Sequence of chain 1.B:
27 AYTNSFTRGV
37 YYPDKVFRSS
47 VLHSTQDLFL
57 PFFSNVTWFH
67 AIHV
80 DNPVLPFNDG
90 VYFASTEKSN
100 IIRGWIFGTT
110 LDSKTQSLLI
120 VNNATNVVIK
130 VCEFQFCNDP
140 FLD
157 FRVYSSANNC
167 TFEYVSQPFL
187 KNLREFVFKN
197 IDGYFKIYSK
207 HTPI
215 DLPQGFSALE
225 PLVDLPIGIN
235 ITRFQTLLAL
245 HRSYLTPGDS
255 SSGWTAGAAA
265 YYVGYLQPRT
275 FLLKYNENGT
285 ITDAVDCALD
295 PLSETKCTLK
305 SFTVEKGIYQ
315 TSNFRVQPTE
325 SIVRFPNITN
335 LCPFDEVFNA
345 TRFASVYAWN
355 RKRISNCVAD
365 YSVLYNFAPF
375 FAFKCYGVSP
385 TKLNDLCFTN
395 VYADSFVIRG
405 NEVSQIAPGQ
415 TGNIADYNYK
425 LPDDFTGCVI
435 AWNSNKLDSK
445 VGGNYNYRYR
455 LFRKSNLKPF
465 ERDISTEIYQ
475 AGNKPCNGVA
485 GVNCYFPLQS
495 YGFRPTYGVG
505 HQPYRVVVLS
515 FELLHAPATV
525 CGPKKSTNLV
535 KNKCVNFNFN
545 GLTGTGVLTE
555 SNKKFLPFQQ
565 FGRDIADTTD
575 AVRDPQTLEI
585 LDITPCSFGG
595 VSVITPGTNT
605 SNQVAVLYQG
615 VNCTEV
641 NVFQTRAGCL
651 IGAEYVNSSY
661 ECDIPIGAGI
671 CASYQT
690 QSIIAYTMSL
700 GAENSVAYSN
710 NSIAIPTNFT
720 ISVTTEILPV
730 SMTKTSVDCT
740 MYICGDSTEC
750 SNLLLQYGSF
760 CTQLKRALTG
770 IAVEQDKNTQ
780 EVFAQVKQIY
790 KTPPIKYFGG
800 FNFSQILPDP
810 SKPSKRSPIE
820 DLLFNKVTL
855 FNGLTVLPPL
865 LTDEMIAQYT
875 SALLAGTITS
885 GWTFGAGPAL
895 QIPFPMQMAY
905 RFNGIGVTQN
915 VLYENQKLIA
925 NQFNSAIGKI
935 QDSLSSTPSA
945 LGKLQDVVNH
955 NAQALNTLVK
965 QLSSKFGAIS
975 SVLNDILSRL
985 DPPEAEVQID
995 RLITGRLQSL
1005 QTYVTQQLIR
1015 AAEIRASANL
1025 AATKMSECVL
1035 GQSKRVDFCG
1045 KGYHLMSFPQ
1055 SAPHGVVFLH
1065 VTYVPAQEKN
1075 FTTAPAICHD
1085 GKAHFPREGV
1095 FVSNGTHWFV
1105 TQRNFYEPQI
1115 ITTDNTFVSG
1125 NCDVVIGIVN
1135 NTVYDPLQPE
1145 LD

Binding-site contacts:
Ligand atom C8 contacts residue LYS113 of chain 1.B at 3.6 Å.
Ligand atom C7 contacts residue LYS113 of chain 1.B at 4.3 Å.
Ligand atom N2 contacts residue LYS113 of chain 1.B at 4.2 Å.

A protein and the small-molecule ligand that binds it are described below.
Small molecule (SMILES): CC(=O)N[C@@H]1[C@@H](O)[C@H](O)[C@@H](CO)O[C@H]1O